Binding-site contacts:
Ligand atom O2B contacts residue MG1 of chain 1.D at 2.1 Å.
Ligand atom O1B contacts residue VAL14 of chain 1.A at 3.3 Å (h-bond).
Ligand atom O4' contacts residue LYS117 of chain 1.A at 3.2 Å (salt-bridge).
Ligand atom O3G contacts residue LYS16 of chain 1.A at 2.6 Å (salt-bridge).
Ligand atom N3B contacts residue MG1 of chain 1.D at 3.4 Å.
Ligand atom N1 contacts residue ASP119 of chain 1.A at 2.8 Å (salt-bridge).
Ligand atom O3G contacts residue GLY12 of chain 1.A at 3.4 Å.
Ligand atom C6 contacts residue LYS117 of chain 1.A at 3.5 Å.
Ligand atom O1B contacts residue GLY13 of chain 1.A at 3.5 Å (h-bond).
Ligand atom O6 contacts residue ALA146 of chain 1.A at 2.9 Å (h-bond).
Ligand atom O2B contacts residue LYS16 of chain 1.A at 3.4 Å (salt-bridge).
Ligand atom O1B contacts residue GLY15 of chain 1.A at 3.0 Å (h-bond).
Ligand atom N2 contacts residue LEU120 of chain 1.A at 3.5 Å.
Ligand atom O2' contacts residue VAL29 of chain 1.A at 2.7 Å (h-bond).
Ligand atom O2G contacts residue THR35 of chain 1.A at 3.0 Å (h-bond).
Ligand atom O1G contacts residue TYR32 of chain 1.A at 2.9 Å (h-bond).
Ligand atom O6 contacts residue SER145 of chain 1.A at 3.4 Å.
Ligand atom O6 contacts residue ASN116 of chain 1.A at 3.3 Å (h-bond).
Ligand atom PG contacts residue MG1 of chain 1.D at 3.3 Å.
Ligand atom O1G contacts residue PRO34 of chain 1.A at 3.4 Å.
Ligand atom O6 contacts residue ASP119 of chain 1.A at 3.5 Å (salt-bridge).
Ligand atom O1A contacts residue SER17 of chain 1.A at 3.4 Å (h-bond).
Ligand atom O3' contacts residue ASP30 of chain 1.A at 2.9 Å (salt-bridge).
Ligand atom O1A contacts residue GLY15 of chain 1.A at 3.1 Å.
Ligand atom N2 contacts residue ASP119 of chain 1.A at 3.0 Å (salt-bridge).
Ligand atom O2' contacts residue ASP30 of chain 1.A at 3.2 Å (salt-bridge).
Ligand atom O2A contacts residue TYR32 of chain 1.A at 3.4 Å.
Ligand atom O2B contacts residue SER17 of chain 1.A at 3.0 Å (h-bond).
Ligand atom O3G contacts residue GLY60 of chain 1.A at 2.8 Å (h-bond).
Ligand atom N7 contacts residue ASN116 of chain 1.A at 3.1 Å (h-bond).
Ligand atom O1B contacts residue LYS16 of chain 1.A at 2.9 Å (salt-bridge).
Ligand atom C2' contacts residue VAL29 of chain 1.A at 3.5 Å (hydrophobic).
Ligand atom O2G contacts residue MG1 of chain 1.D at 2.2 Å.
Ligand atom O6 contacts residue LYS117 of chain 1.A at 3.3 Å.
Ligand atom N3B contacts residue GLY13 of chain 1.A at 3.1 Å (h-bond).
Ligand atom O3A contacts residue GLY15 of chain 1.A at 3.1 Å (h-bond).
Ligand atom O2' contacts residue PHE28 of chain 1.A at 3.2 Å.
Ligand atom PB contacts residue MG1 of chain 1.D at 3.2 Å.
Ligand atom O1A contacts residue ALA18 of chain 1.A at 2.8 Å (h-bond).
Ligand atom N3B contacts residue TYR32 of chain 1.A at 3.4 Å.

A protein and the small-molecule ligand that binds it are described below.
Small molecule (SMILES): Nc1nc2c(ncn2[C@@H]2O[C@H](CO[P](=O)(O)O[P](=O)(O)NP(=O)(O)O)[C@@H](O)[C@H]2O)c(=O)[nH]1

Sequence of chain 1.A:
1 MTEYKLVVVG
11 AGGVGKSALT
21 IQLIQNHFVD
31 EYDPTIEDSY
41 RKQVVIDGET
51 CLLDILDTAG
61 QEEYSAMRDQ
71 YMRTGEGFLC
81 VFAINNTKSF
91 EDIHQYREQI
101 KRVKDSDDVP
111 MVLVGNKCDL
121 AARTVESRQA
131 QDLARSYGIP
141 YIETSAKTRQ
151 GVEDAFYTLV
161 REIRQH